Sequence of chain 2.I:
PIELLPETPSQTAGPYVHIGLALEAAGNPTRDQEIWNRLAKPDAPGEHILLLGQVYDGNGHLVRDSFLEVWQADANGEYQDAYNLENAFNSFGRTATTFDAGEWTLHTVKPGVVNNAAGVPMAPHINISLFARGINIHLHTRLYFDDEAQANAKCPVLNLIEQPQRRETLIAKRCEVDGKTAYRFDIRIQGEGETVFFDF

Binding-site contacts:
Ligand atom C2 contacts residue TYR24 of chain 2.J at 3.6 Å (hydrophobic).
Ligand atom C5 contacts residue TYR147 of chain 2.J at 3.3 Å (hydrophobic).
Ligand atom O1 contacts residue TYR24 of chain 2.J at 2.7 Å (h-bond).
Ligand atom C7 contacts residue TRP149 of chain 2.J at 3.5 Å (hydrophobic).
Ligand atom O4 contacts residue FE1 of chain 2.CA at 2.1 Å.
Ligand atom C6 contacts residue PRO15 of chain 2.I at 3.6 Å (hydrophobic).
Ligand atom O4 contacts residue HIS160 of chain 2.J at 3.2 Å (h-bond).
Ligand atom O2 contacts residue ARG133 of chain 2.I at 4.1 Å.
Ligand atom C3 contacts residue PRO15 of chain 2.I at 3.8 Å (hydrophobic).
Ligand atom C7 contacts residue TYR24 of chain 2.J at 3.8 Å (hydrophobic).
Ligand atom C3 contacts residue ILE191 of chain 2.J at 3.6 Å (hydrophobic).
Ligand atom C2 contacts residue ILE191 of chain 2.J at 3.5 Å (hydrophobic).
Ligand atom O4 contacts residue TYR147 of chain 2.J at 2.1 Å (h-bond).
Ligand atom C2 contacts residue PRO15 of chain 2.I at 3.4 Å (hydrophobic).
Ligand atom C5 contacts residue ARG157 of chain 2.J at 4.1 Å.
Ligand atom CL3 contacts residue ARG157 of chain 2.J at 3.4 Å.
Ligand atom CL3 contacts residue ILE191 of chain 2.J at 3.6 Å.
Ligand atom CL3 contacts residue THR12 of chain 2.I at 3.6 Å.
Ligand atom O4 contacts residue ARG157 of chain 2.J at 3.1 Å (salt-bridge).
Ligand atom CL3 contacts residue GLN177 of chain 2.J at 3.4 Å.
Ligand atom C1 contacts residue TRP149 of chain 2.J at 3.7 Å (hydrophobic).
Ligand atom O4 contacts residue HIS162 of chain 2.J at 3.6 Å (h-bond).
Ligand atom CL3 contacts residue HIS162 of chain 2.J at 3.5 Å.
Ligand atom C2 contacts residue GLY14 of chain 2.I at 3.9 Å.
Ligand atom O4 contacts residue TYR108 of chain 2.J at 3.5 Å (h-bond).
Ligand atom C3 contacts residue GLY14 of chain 2.I at 3.9 Å.
Ligand atom C4 contacts residue FE1 of chain 2.CA at 3.3 Å.
Ligand atom O1 contacts residue ARG133 of chain 2.I at 3.8 Å.
Ligand atom O1 contacts residue TRP149 of chain 2.J at 3.8 Å.
Ligand atom C6 contacts residue TRP149 of chain 2.J at 3.9 Å (hydrophobic).
Ligand atom C5 contacts residue PRO15 of chain 2.I at 4.0 Å (hydrophobic).
Ligand atom C4 contacts residue TYR147 of chain 2.J at 3.1 Å (hydrophobic).
Ligand atom C4 contacts residue ARG157 of chain 2.J at 3.7 Å.
Ligand atom CL3 contacts residue GLY14 of chain 2.I at 3.6 Å.
Ligand atom C1 contacts residue PRO15 of chain 2.I at 3.3 Å (hydrophobic).
Ligand atom C3 contacts residue ARG157 of chain 2.J at 3.8 Å.
Ligand atom O2 contacts residue TRP149 of chain 2.J at 3.3 Å.
Ligand atom C4 contacts residue PRO15 of chain 2.I at 4.0 Å (hydrophobic).
Ligand atom C7 contacts residue PRO15 of chain 2.I at 3.8 Å (hydrophobic).
Ligand atom C5 contacts residue FE1 of chain 2.CA at 4.1 Å.

A small-molecule ligand and the protein it binds are described below.
Small molecule (SMILES): O=C(O)c1ccc(O)c(Cl)c1

Sequence of chain 2.J:
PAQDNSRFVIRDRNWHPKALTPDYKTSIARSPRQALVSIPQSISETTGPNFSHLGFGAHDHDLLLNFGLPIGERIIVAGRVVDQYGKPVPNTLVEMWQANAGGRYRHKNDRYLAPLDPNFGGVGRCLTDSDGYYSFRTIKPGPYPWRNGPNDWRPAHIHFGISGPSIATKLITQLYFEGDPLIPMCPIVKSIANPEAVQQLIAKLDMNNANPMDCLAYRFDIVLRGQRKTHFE